Binding-site contacts:
Ligand atom O2G contacts residue LYS168 of chain 1.A at 2.7 Å (salt-bridge).
Ligand atom O2A contacts residue MG1 of chain 1.D at 2.1 Å.
Ligand atom N1 contacts residue VAL123 of chain 1.A at 3.1 Å (h-bond).
Ligand atom PG contacts residue MG1 of chain 1.D at 2.9 Å.
Ligand atom O1B contacts residue MG1 of chain 1.C at 2.1 Å.
Ligand atom PG contacts residue MG1 of chain 1.C at 3.0 Å.
Ligand atom O2B contacts residue GLY52 of chain 1.A at 3.4 Å.
Ligand atom O2' contacts residue GLU127 of chain 1.A at 2.5 Å (salt-bridge).
Ligand atom PG contacts residue ASP184 of chain 1.A at 3.4 Å.
Ligand atom PB contacts residue MG1 of chain 1.C at 3.2 Å.
Ligand atom N3B contacts residue MG1 of chain 1.D at 2.5 Å.
Ligand atom O3G contacts residue ASP184 of chain 1.A at 3.3 Å (salt-bridge).
Ligand atom N3B contacts residue ASP184 of chain 1.A at 3.4 Å (salt-bridge).
Ligand atom N7 contacts residue MET120 of chain 1.A at 3.4 Å.
Ligand atom O5' contacts residue VAL57 of chain 1.A at 3.3 Å.
Ligand atom O2G contacts residue ASP166 of chain 1.A at 3.4 Å (salt-bridge).
Ligand atom N6 contacts residue GLU121 of chain 1.A at 2.9 Å (salt-bridge).
Ligand atom C6 contacts residue LEU173 of chain 1.A at 3.4 Å (hydrophobic).
Ligand atom O2B contacts residue PHE54 of chain 1.A at 3.3 Å (h-bond).
Ligand atom O3G contacts residue PHE54 of chain 1.A at 3.4 Å.
Ligand atom O3' contacts residue GLU127 of chain 1.A at 3.1 Å (salt-bridge).
Ligand atom O3' contacts residue GLU170 of chain 1.A at 2.8 Å (salt-bridge).
Ligand atom O1G contacts residue SER53 of chain 1.A at 3.1 Å (h-bond).
Ligand atom O1A contacts residue ASP184 of chain 1.A at 3.4 Å.
Ligand atom C6 contacts residue ALA70 of chain 1.A at 3.4 Å (hydrophobic).
Ligand atom O3G contacts residue ALA17 of chain 1.B at 3.3 Å.
Ligand atom O3G contacts residue MG1 of chain 1.C at 2.1 Å.
Ligand atom O3' contacts residue ARG14 of chain 1.B at 3.0 Å (salt-bridge).
Ligand atom O1G contacts residue ALA17 of chain 1.B at 2.9 Å (h-bond).
Ligand atom O1B contacts residue ASP184 of chain 1.A at 3.1 Å (salt-bridge).
Ligand atom O2A contacts residue ASP184 of chain 1.A at 2.9 Å (salt-bridge).
Ligand atom O2B contacts residue GLY55 of chain 1.A at 3.1 Å (h-bond).
Ligand atom O1A contacts residue LYS72 of chain 1.A at 2.8 Å (salt-bridge).
Ligand atom C5 contacts residue LEU173 of chain 1.A at 3.4 Å (hydrophobic).
Ligand atom O2A contacts residue ASN171 of chain 1.A at 3.3 Å (h-bond).
Ligand atom O4' contacts residue VAL57 of chain 1.A at 3.3 Å.
Ligand atom O1B contacts residue LYS72 of chain 1.A at 2.9 Å (salt-bridge).
Ligand atom O2G contacts residue ASP184 of chain 1.A at 3.0 Å (salt-bridge).
Ligand atom O2G contacts residue MG1 of chain 1.D at 2.3 Å.
Ligand atom N7 contacts residue THR183 of chain 1.A at 3.0 Å (h-bond).

This small molecule binds to this protein.
Small molecule (SMILES): Nc1ncnc2c1ncn2[C@@H]1O[C@H](CO[P](=O)(O)O[P](=O)(O)NP(=O)(O)O)[C@@H](O)[C@H]1O

Sequence of chain 1.A:
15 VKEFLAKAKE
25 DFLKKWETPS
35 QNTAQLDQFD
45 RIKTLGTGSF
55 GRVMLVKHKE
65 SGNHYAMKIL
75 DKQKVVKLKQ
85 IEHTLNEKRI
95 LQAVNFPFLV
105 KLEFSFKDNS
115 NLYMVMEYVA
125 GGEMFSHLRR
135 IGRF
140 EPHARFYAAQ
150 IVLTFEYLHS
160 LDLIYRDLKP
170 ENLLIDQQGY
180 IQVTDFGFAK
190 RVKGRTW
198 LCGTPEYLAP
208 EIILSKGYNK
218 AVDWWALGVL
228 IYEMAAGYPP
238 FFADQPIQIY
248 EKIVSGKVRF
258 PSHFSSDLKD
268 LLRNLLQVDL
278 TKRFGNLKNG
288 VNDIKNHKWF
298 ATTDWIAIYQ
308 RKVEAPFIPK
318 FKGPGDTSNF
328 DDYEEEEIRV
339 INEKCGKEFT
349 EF

Sequence of chain 1.B:
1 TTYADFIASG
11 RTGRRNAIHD